Sequence of chain 39.D:
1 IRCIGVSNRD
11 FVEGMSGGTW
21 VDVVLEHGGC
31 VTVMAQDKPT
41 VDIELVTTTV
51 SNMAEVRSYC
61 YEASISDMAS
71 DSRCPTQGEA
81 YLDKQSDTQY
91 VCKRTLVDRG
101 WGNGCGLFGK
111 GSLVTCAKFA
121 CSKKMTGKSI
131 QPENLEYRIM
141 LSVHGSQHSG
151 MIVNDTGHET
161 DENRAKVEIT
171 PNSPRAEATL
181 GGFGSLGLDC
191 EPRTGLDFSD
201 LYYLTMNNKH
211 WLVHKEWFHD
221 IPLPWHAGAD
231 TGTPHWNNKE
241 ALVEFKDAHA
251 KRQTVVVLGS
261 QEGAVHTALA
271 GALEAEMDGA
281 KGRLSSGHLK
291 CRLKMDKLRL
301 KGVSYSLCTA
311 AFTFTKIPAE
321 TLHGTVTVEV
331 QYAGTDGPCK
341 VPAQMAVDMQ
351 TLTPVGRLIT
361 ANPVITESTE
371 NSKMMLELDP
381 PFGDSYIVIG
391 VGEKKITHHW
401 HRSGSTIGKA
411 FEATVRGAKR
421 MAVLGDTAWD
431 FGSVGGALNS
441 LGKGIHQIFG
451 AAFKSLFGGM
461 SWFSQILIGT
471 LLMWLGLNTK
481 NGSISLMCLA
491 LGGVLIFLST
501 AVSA

Binding-site contacts:
Ligand atom C4 contacts residue ASN154 of chain 39.D at 4.3 Å.
Ligand atom C2 contacts residue HIS158 of chain 39.D at 3.7 Å.
Ligand atom O6 contacts residue GLY157 of chain 39.D at 3.1 Å.
Ligand atom C7 contacts residue ASN154 of chain 39.D at 3.2 Å.
Ligand atom C3 contacts residue ASN154 of chain 39.D at 3.8 Å.
Ligand atom C8 contacts residue ASN154 of chain 39.D at 3.1 Å.
Ligand atom O6 contacts residue ASN154 of chain 39.D at 4.2 Å.
Ligand atom C8 contacts residue VAL153 of chain 39.D at 3.2 Å (hydrophobic).
Ligand atom C6 contacts residue GLY157 of chain 39.D at 3.9 Å.
Ligand atom C3 contacts residue HIS158 of chain 39.D at 4.4 Å.
Ligand atom C5 contacts residue ASN154 of chain 39.D at 3.7 Å.
Ligand atom C1 contacts residue ASN154 of chain 39.D at 1.4 Å.
Ligand atom C6 contacts residue HIS158 of chain 39.D at 4.3 Å.
Ligand atom C7 contacts residue VAL153 of chain 39.D at 3.6 Å (hydrophobic).
Ligand atom C2 contacts residue ASN154 of chain 39.D at 2.5 Å.
Ligand atom O7 contacts residue ASN154 of chain 39.D at 4.2 Å.
Ligand atom C5 contacts residue HIS158 of chain 39.D at 4.2 Å.
Ligand atom N2 contacts residue ASN154 of chain 39.D at 2.8 Å (h-bond).
Ligand atom O5 contacts residue HIS158 of chain 39.D at 3.5 Å.
Ligand atom C7 contacts residue SER149 of chain 39.D at 4.4 Å.
Ligand atom O7 contacts residue SER149 of chain 39.D at 3.4 Å (h-bond).
Ligand atom C4 contacts residue HIS158 of chain 39.D at 4.1 Å.
Ligand atom O7 contacts residue GLY150 of chain 39.D at 3.4 Å.
Ligand atom O5 contacts residue ASN154 of chain 39.D at 2.4 Å (h-bond).
Ligand atom O3 contacts residue HIS148 of chain 39.D at 3.7 Å.
Ligand atom O6 contacts residue HIS158 of chain 39.D at 4.2 Å.
Ligand atom C1 contacts residue HIS158 of chain 39.D at 3.9 Å.
Ligand atom O7 contacts residue VAL153 of chain 39.D at 3.3 Å.

A protein and the small-molecule ligand that binds it are described below.
Small molecule (SMILES): CC(=O)N[C@@H]1[C@@H](O)[C@H](O)[C@@H](CO)O[C@H]1O